Sequence of chain 1.T:
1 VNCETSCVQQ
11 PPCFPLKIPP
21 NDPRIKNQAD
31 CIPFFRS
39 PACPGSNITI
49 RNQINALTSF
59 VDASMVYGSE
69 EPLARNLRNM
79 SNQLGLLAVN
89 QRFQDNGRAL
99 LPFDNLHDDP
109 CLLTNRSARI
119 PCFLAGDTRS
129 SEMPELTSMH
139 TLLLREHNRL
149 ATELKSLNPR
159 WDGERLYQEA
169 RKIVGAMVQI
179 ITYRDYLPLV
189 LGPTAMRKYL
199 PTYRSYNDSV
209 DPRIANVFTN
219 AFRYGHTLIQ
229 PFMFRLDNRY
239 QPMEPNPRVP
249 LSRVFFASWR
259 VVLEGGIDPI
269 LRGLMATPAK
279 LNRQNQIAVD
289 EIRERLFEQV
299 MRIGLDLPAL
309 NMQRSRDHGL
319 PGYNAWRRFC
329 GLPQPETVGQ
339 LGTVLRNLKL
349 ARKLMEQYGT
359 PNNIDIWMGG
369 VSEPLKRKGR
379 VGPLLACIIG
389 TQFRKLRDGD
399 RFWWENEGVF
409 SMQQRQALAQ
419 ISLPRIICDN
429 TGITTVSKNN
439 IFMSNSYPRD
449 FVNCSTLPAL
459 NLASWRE

Sequence of chain 1.W:
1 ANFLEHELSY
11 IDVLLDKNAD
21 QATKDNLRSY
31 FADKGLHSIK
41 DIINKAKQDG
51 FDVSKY

Binding-site contacts:
Ligand atom C8 contacts residue TYR10 of chain 1.W at 4.0 Å (hydrophobic).
Ligand atom C5 contacts residue ASN80 of chain 1.T at 3.6 Å.
Ligand atom C2 contacts residue GLN89 of chain 1.T at 4.2 Å.
Ligand atom C1 contacts residue SER79 of chain 1.T at 4.3 Å.
Ligand atom O7 contacts residue LEU85 of chain 1.T at 4.1 Å.
Ligand atom O7 contacts residue VAL87 of chain 1.T at 2.9 Å (h-bond).
Ligand atom C8 contacts residue ALA86 of chain 1.T at 4.1 Å (hydrophobic).
Ligand atom O7 contacts residue ASN77 of chain 1.T at 3.2 Å (h-bond).
Ligand atom O6 contacts residue LEU84 of chain 1.T at 3.5 Å.
Ligand atom O6 contacts residue ASN88 of chain 1.T at 4.3 Å.
Ligand atom C1 contacts residue ASN77 of chain 1.T at 1.4 Å.
Ligand atom O7 contacts residue ALA86 of chain 1.T at 3.4 Å.
Ligand atom C7 contacts residue ALA86 of chain 1.T at 4.2 Å (hydrophobic).
Ligand atom C7 contacts residue ASN77 of chain 1.T at 3.1 Å.
Ligand atom C7 contacts residue VAL87 of chain 1.T at 3.8 Å (hydrophobic).
Ligand atom O5 contacts residue GLN92 of chain 1.T at 4.2 Å.
Ligand atom O6 contacts residue GLN89 of chain 1.T at 4.0 Å.
Ligand atom O5 contacts residue ASN77 of chain 1.T at 2.3 Å (h-bond).
Ligand atom C8 contacts residue VAL87 of chain 1.T at 4.1 Å (hydrophobic).
Ligand atom C8 contacts residue ASN77 of chain 1.T at 4.3 Å.
Ligand atom C8 contacts residue SER9 of chain 1.W at 3.9 Å.
Ligand atom C8 contacts residue GLN89 of chain 1.T at 3.5 Å.
Ligand atom O7 contacts residue GLN89 of chain 1.T at 3.7 Å.
Ligand atom C1 contacts residue ASN80 of chain 1.T at 3.6 Å.
Ligand atom C3 contacts residue GLN89 of chain 1.T at 4.1 Å.
Ligand atom C7 contacts residue GLN89 of chain 1.T at 3.3 Å.
Ligand atom O5 contacts residue LEU84 of chain 1.T at 3.8 Å.
Ligand atom C5 contacts residue ASN77 of chain 1.T at 3.6 Å.
Ligand atom C6 contacts residue LEU84 of chain 1.T at 4.3 Å (hydrophobic).
Ligand atom N2 contacts residue ASN77 of chain 1.T at 2.8 Å (h-bond).
Ligand atom O3 contacts residue GLN89 of chain 1.T at 3.0 Å (h-bond).
Ligand atom O6 contacts residue GLN92 of chain 1.T at 4.0 Å.
Ligand atom C3 contacts residue ASN77 of chain 1.T at 3.7 Å.
Ligand atom O5 contacts residue ASN80 of chain 1.T at 3.2 Å (h-bond).
Ligand atom N2 contacts residue GLN89 of chain 1.T at 3.5 Å (h-bond).
Ligand atom C4 contacts residue ASN77 of chain 1.T at 4.2 Å.
Ligand atom C8 contacts residue HIS6 of chain 1.W at 3.8 Å.
Ligand atom O4 contacts residue GLN92 of chain 1.T at 4.4 Å.
Ligand atom C6 contacts residue ASN80 of chain 1.T at 3.8 Å.
Ligand atom C2 contacts residue ASN77 of chain 1.T at 2.3 Å.

This small molecule binds to this protein.
Small molecule (SMILES): CC(=O)N[C@H]1[C@H](O[C@H]2[C@H](O)[C@@H](NC(C)=O)CO[C@@H]2CO)O[C@H](CO)[C@@H](O[C@@H]2O[C@H](CO)[C@@H](O)[C@H](O)[C@@H]2O)[C@@H]1O